A small-molecule ligand and the protein it binds are described below.
Small molecule (SMILES): CC(C)[C@H](NC(=O)[C@@H]1CCCN1C(=O)[C@H](CCC(=O)O)NC(=O)[C@H](Cc1ccc(OP(=O)(O)O)cc1)NC(=O)[C@@H](NC(=O)[C@@H]1CCCN1)C(C)C)C(=O)O

Binding-site contacts:
Ligand atom O contacts residue LYS89 of chain 1.A at 3.5 Å (salt-bridge).
Ligand atom O3P contacts residue GLN35 of chain 1.A at 3.5 Å.
Ligand atom O2P contacts residue GLY34 of chain 1.A at 3.4 Å.
Ligand atom C contacts residue ARG16 of chain 1.A at 3.6 Å.
Ligand atom O3P contacts residue SER36 of chain 1.A at 2.7 Å (h-bond).
Ligand atom CG contacts residue HIS52 of chain 1.A at 3.6 Å.
Ligand atom CG contacts residue PHE53 of chain 1.A at 3.5 Å (hydrophobic).
Ligand atom CD1 contacts residue EDO1 of chain 1.G at 3.6 Å.
Ligand atom CE2 contacts residue ARG16 of chain 1.A at 3.4 Å.
Ligand atom CB contacts residue HIS52 of chain 1.A at 3.6 Å.
Ligand atom CA contacts residue HIS52 of chain 1.A at 3.6 Å.
Ligand atom O contacts residue ARG16 of chain 1.A at 2.8 Å (salt-bridge).
Ligand atom CG1 contacts residue GLN56 of chain 1.A at 3.5 Å.
Ligand atom CD2 contacts residue ILE54 of chain 1.A at 3.5 Å (hydrophobic).
Ligand atom OE2 contacts residue ARG51 of chain 1.A at 3.0 Å (salt-bridge).
Ligand atom CB contacts residue PHE53 of chain 1.A at 3.6 Å (hydrophobic).
Ligand atom O1P contacts residue ARG32 of chain 1.A at 2.8 Å (salt-bridge).
Ligand atom OH contacts residue SER36 of chain 1.A at 3.3 Å (h-bond).
Ligand atom CD2 contacts residue ARG16 of chain 1.A at 3.6 Å.
Ligand atom CB contacts residue HIS52 of chain 1.A at 3.8 Å.
Ligand atom CZ contacts residue ARG16 of chain 1.A at 3.5 Å.
Ligand atom O2P contacts residue GLN37 of chain 1.A at 3.2 Å (h-bond).
Ligand atom P contacts residue ARG32 of chain 1.A at 3.8 Å.
Ligand atom N contacts residue ARG16 of chain 1.A at 3.7 Å.
Ligand atom CG1 contacts residue LEU64 of chain 1.A at 3.3 Å (hydrophobic).
Ligand atom CB contacts residue ARG16 of chain 1.A at 3.7 Å.
Ligand atom C contacts residue HIS52 of chain 1.A at 3.7 Å.
Ligand atom O2P contacts residue VAL41 of chain 1.A at 3.7 Å.
Ligand atom OH contacts residue GLN37 of chain 1.A at 3.3 Å.
Ligand atom OE1 contacts residue SER90 of chain 1.A at 3.6 Å.
Ligand atom CG contacts residue ILE54 of chain 1.A at 3.8 Å (hydrophobic).
Ligand atom CE2 contacts residue ILE54 of chain 1.A at 3.7 Å (hydrophobic).
Ligand atom O1P contacts residue ARG16 of chain 1.A at 2.7 Å (salt-bridge).
Ligand atom CG contacts residue SER36 of chain 1.A at 3.6 Å.
Ligand atom CD2 contacts residue HIS52 of chain 1.A at 3.7 Å.
Ligand atom P contacts residue SER36 of chain 1.A at 3.7 Å.
Ligand atom N contacts residue HIS52 of chain 1.A at 2.9 Å (h-bond).
Ligand atom O contacts residue GLN56 of chain 1.A at 3.2 Å (h-bond).
Ligand atom O2P contacts residue ARG32 of chain 1.A at 2.9 Å (salt-bridge).
Ligand atom O2P contacts residue GLN35 of chain 1.A at 2.8 Å (h-bond).

Sequence of chain 1.A:
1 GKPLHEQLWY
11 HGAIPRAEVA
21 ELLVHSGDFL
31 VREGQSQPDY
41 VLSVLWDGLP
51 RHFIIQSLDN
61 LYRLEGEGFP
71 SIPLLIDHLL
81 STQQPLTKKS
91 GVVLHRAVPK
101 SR